Sequence of chain 1.B:
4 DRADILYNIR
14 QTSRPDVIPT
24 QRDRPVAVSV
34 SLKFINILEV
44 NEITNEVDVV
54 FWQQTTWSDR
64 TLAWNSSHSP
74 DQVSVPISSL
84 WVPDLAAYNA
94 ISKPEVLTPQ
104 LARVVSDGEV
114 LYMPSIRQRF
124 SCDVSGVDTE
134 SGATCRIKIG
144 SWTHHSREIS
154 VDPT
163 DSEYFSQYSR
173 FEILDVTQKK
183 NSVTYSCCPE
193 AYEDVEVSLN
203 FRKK

Sequence of chain 1.A:
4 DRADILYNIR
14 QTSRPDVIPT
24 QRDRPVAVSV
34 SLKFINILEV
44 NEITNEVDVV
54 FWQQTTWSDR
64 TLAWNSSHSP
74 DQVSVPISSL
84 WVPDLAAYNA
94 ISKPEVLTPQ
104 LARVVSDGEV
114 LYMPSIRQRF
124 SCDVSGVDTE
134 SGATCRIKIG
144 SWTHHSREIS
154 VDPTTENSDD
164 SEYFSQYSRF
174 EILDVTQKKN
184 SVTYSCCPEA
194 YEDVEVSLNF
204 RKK

This small molecule binds to this protein.
Small molecule (SMILES): Clc1ccc(CC2(COc3cccnc3)CCNCC2)cc1Cl

Binding-site contacts:
Ligand atom CAC contacts residue TYR194 of chain 1.A at 3.4 Å (hydrophobic).
Ligand atom CAN contacts residue TYR187 of chain 1.A at 3.9 Å (hydrophobic).
Ligand atom CAT contacts residue CYS189 of chain 1.A at 3.5 Å (hydrophobic).
Ligand atom CAR contacts residue MET116 of chain 1.B at 3.5 Å (hydrophobic).
Ligand atom CAP contacts residue TRP55 of chain 1.B at 3.9 Å (hydrophobic).
Ligand atom CAT contacts residue MET116 of chain 1.B at 3.4 Å (hydrophobic).
Ligand atom CAC contacts residue TYR187 of chain 1.A at 3.3 Å (hydrophobic).
Ligand atom CAI contacts residue LEU114 of chain 1.B at 3.9 Å (hydrophobic).
Ligand atom NAB contacts residue TYR187 of chain 1.A at 3.2 Å (h-bond).
Ligand atom CAP contacts residue TYR187 of chain 1.A at 3.4 Å (hydrophobic).
Ligand atom CAA contacts residue TYR187 of chain 1.A at 4.0 Å (hydrophobic).
Ligand atom OAG contacts residue TRP145 of chain 1.A at 3.2 Å (h-bond).
Ligand atom CLS contacts residue GLN57 of chain 1.B at 3.6 Å.
Ligand atom NAL contacts residue THR146 of chain 1.A at 3.6 Å.
Ligand atom NAL contacts residue TRP145 of chain 1.A at 3.8 Å.
Ligand atom CAV contacts residue CYS190 of chain 1.A at 3.8 Å (hydrophobic).
Ligand atom NAL contacts residue MET116 of chain 1.B at 4.0 Å.
Ligand atom CLU contacts residue LEU114 of chain 1.B at 3.6 Å.
Ligand atom CAJ contacts residue ARG106 of chain 1.B at 3.5 Å.
Ligand atom CAM contacts residue TRP145 of chain 1.A at 3.4 Å (hydrophobic).
Ligand atom CAE contacts residue TRP145 of chain 1.A at 3.8 Å (hydrophobic).
Ligand atom CLS contacts residue CYS189 of chain 1.A at 4.0 Å.
Ligand atom CAK contacts residue LEU114 of chain 1.B at 3.8 Å (hydrophobic).
Ligand atom CAK contacts residue THR146 of chain 1.A at 3.6 Å.
Ligand atom CAR contacts residue CYS189 of chain 1.A at 3.4 Å (hydrophobic).
Ligand atom CAQ contacts residue CYS189 of chain 1.A at 3.7 Å (hydrophobic).
Ligand atom CAV contacts residue CYS189 of chain 1.A at 3.9 Å (hydrophobic).
Ligand atom CAF contacts residue TRP145 of chain 1.A at 3.2 Å (hydrophobic).
Ligand atom CAJ contacts residue LEU114 of chain 1.B at 3.6 Å (hydrophobic).
Ligand atom CAA contacts residue TRP145 of chain 1.A at 3.4 Å (hydrophobic).
Ligand atom OAG contacts residue TYR194 of chain 1.A at 3.9 Å.
Ligand atom CAD contacts residue TYR194 of chain 1.A at 3.4 Å (hydrophobic).
Ligand atom CLU contacts residue MET116 of chain 1.B at 3.1 Å.
Ligand atom CAW contacts residue TRP55 of chain 1.B at 3.8 Å (hydrophobic).
Ligand atom CAQ contacts residue TYR166 of chain 1.B at 3.8 Å (hydrophobic).
Ligand atom CAD contacts residue TRP145 of chain 1.A at 3.0 Å (hydrophobic).
Ligand atom CAH contacts residue TRP145 of chain 1.A at 3.3 Å (hydrophobic).
Ligand atom CLS contacts residue MET116 of chain 1.B at 3.3 Å.
Ligand atom CAW contacts residue TYR187 of chain 1.A at 3.6 Å (hydrophobic).
Ligand atom CAT contacts residue CYS190 of chain 1.A at 4.0 Å (hydrophobic).